A small-molecule ligand and the protein it binds are described below.
Small molecule (SMILES): CSCC[C@H](N)C(=O)O

Binding-site contacts:
Ligand atom CB contacts residue GLN117 of chain 1.A at 4.0 Å.
Ligand atom CE contacts residue GLN117 of chain 1.A at 3.9 Å.
Ligand atom CG contacts residue GLN117 of chain 1.A at 3.7 Å.
Ligand atom SD contacts residue SF41 of chain 1.B at 2.9 Å.
Ligand atom O contacts residue ARG190 of chain 1.A at 3.0 Å (salt-bridge).
Ligand atom CA contacts residue GLY148 of chain 1.A at 3.6 Å.
Ligand atom N contacts residue SER118 of chain 1.A at 3.3 Å (h-bond).
Ligand atom N contacts residue GLU120 of chain 1.A at 4.2 Å.
Ligand atom O contacts residue GLY148 of chain 1.A at 3.9 Å.
Ligand atom CA contacts residue SER146 of chain 1.A at 4.3 Å.
Ligand atom OXT contacts residue 5AD1 of chain 1.K at 4.4 Å.
Ligand atom CG contacts residue 5AD1 of chain 1.K at 3.5 Å.
Ligand atom CB contacts residue SER118 of chain 1.A at 3.4 Å.
Ligand atom N contacts residue GLY119 of chain 1.A at 4.2 Å.
Ligand atom O contacts residue SF41 of chain 1.B at 4.3 Å.
Ligand atom O contacts residue 5AD1 of chain 1.K at 4.4 Å.
Ligand atom CA contacts residue LEU147 of chain 1.A at 4.1 Å (hydrophobic).
Ligand atom CE contacts residue LEU82 of chain 1.A at 4.4 Å (hydrophobic).
Ligand atom SD contacts residue LEU315 of chain 1.A at 4.2 Å.
Ligand atom O contacts residue LEU168 of chain 1.A at 3.8 Å.
Ligand atom CE contacts residue TYR313 of chain 1.A at 3.0 Å (hydrophobic).
Ligand atom C contacts residue SF41 of chain 1.B at 3.1 Å.
Ligand atom CA contacts residue SER118 of chain 1.A at 3.7 Å.
Ligand atom OXT contacts residue SF41 of chain 1.B at 2.2 Å.
Ligand atom CE contacts residue LEU315 of chain 1.A at 3.6 Å (hydrophobic).
Ligand atom CG contacts residue SER146 of chain 1.A at 4.2 Å.
Ligand atom CA contacts residue SF41 of chain 1.B at 3.2 Å.
Ligand atom C contacts residue GLY148 of chain 1.A at 4.0 Å.
Ligand atom C contacts residue ARG190 of chain 1.A at 3.8 Å.
Ligand atom CB contacts residue SER146 of chain 1.A at 3.6 Å.
Ligand atom N contacts residue GLY148 of chain 1.A at 4.5 Å.
Ligand atom CB contacts residue SF41 of chain 1.B at 3.9 Å.
Ligand atom OXT contacts residue ARG190 of chain 1.A at 3.8 Å.
Ligand atom CE contacts residue SER118 of chain 1.A at 3.9 Å.
Ligand atom CE contacts residue SF41 of chain 1.B at 3.4 Å.
Ligand atom N contacts residue SF41 of chain 1.B at 2.2 Å.
Ligand atom CB contacts residue GLY148 of chain 1.A at 4.5 Å.
Ligand atom SD contacts residue 5AD1 of chain 1.K at 3.9 Å.
Ligand atom CG contacts residue SF41 of chain 1.B at 3.9 Å.
Ligand atom OXT contacts residue GLU171 of chain 1.A at 4.4 Å.

Sequence of chain 1.A:
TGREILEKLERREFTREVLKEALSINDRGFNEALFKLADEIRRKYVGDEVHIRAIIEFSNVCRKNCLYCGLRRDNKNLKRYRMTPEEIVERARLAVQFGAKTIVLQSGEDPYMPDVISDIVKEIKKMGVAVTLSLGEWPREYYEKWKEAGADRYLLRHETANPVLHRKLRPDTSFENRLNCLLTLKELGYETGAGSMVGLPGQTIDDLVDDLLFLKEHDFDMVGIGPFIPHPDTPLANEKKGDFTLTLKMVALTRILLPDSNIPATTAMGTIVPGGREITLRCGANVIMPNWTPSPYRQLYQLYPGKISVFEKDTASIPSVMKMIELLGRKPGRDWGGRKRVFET